A small-molecule ligand and the protein it binds are described below.
Small molecule (SMILES): CC(C)(O)CCC[C@H](CC#CC(O)(C(F)(F)F)C(F)(F)F)[C@H]1CC[C@H]2/C(=C/C=C3C[C@@H](O)C[C@H](O)C3)CCC[C@]12C

Sequence of chain 2.A:
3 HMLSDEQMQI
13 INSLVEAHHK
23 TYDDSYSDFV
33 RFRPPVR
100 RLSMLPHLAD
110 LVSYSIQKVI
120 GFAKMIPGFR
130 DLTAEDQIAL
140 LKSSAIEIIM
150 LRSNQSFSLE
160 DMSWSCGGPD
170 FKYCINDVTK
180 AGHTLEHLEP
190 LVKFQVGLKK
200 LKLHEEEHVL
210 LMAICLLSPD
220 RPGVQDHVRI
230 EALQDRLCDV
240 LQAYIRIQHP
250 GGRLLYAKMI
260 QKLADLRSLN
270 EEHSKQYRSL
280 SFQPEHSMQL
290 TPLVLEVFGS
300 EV

Binding-site contacts:
Ligand atom C5 contacts residue SER152 of chain 2.A at 3.6 Å.
Ligand atom O2 contacts residue ARG151 of chain 2.A at 2.9 Å (salt-bridge).
Ligand atom C31 contacts residue MET149 of chain 2.A at 3.4 Å (hydrophobic).
Ligand atom C32 contacts residue HIS186 of chain 2.A at 3.4 Å.
Ligand atom C12 contacts residue VAL177 of chain 2.A at 3.4 Å (hydrophobic).
Ligand atom C1 contacts residue SER155 of chain 2.A at 3.6 Å.
Ligand atom F2 contacts residue LEU289 of chain 2.A at 3.6 Å.
Ligand atom C28 contacts residue MET149 of chain 2.A at 3.5 Å (hydrophobic).
Ligand atom C6 contacts residue TRP163 of chain 2.A at 3.7 Å (hydrophobic).
Ligand atom F1 contacts residue ALA180 of chain 2.A at 3.3 Å.
Ligand atom F2 contacts residue LEU104 of chain 2.A at 3.6 Å.
Ligand atom F6 contacts residue VAL111 of chain 2.A at 3.6 Å.
Ligand atom C9 contacts residue TRP163 of chain 2.A at 3.7 Å (hydrophobic).
Ligand atom O1 contacts residue TYR24 of chain 2.A at 3.3 Å (h-bond).
Ligand atom C10 contacts residue CYS165 of chain 2.A at 3.4 Å (hydrophobic).
Ligand atom O1 contacts residue SER155 of chain 2.A at 2.7 Å (h-bond).
Ligand atom C27 contacts residue HIS272 of chain 2.A at 3.7 Å.
Ligand atom O1 contacts residue SER152 of chain 2.A at 3.3 Å.
Ligand atom O3 contacts residue HIS182 of chain 2.A at 2.9 Å (h-bond).
Ligand atom C23 contacts residue HIS182 of chain 2.A at 3.4 Å.
Ligand atom O2 contacts residue SER114 of chain 2.A at 2.9 Å (h-bond).
Ligand atom F6 contacts residue HIS272 of chain 2.A at 3.2 Å.
Ligand atom F3 contacts residue LEU104 of chain 2.A at 3.5 Å.
Ligand atom F4 contacts residue VAL293 of chain 2.A at 3.7 Å.
Ligand atom C6 contacts residue SER152 of chain 2.A at 3.5 Å.
Ligand atom F1 contacts residue LEU279 of chain 2.A at 3.4 Å.
Ligand atom C22 contacts residue HIS182 of chain 2.A at 3.6 Å.
Ligand atom O4 contacts residue HIS272 of chain 2.A at 3.4 Å.
Ligand atom F5 contacts residue VAL111 of chain 2.A at 3.5 Å.
Ligand atom F1 contacts residue HIS182 of chain 2.A at 3.0 Å.
Ligand atom C29 contacts residue HIS182 of chain 2.A at 3.7 Å.
Ligand atom C4 contacts residue SER152 of chain 2.A at 3.6 Å.
Ligand atom O3 contacts residue HIS272 of chain 2.A at 2.9 Å (h-bond).
Ligand atom C32 contacts residue LEU187 of chain 2.A at 3.5 Å (hydrophobic).
Ligand atom C28 contacts residue HIS272 of chain 2.A at 3.7 Å.
Ligand atom F2 contacts residue LEU279 of chain 2.A at 3.4 Å.
Ligand atom C24 contacts residue HIS182 of chain 2.A at 3.5 Å.
Ligand atom F6 contacts residue PHE297 of chain 2.A at 3.4 Å.
Ligand atom F4 contacts residue TYR276 of chain 2.A at 3.4 Å.
Ligand atom C7 contacts residue SER152 of chain 2.A at 3.3 Å.